The small molecule below binds the protein below.
Small molecule (SMILES): CC(=O)N[C@@H]1[C@@H](O)[C@H](O)[C@@H](CO)O[C@H]1O

Binding-site contacts:
Ligand atom O6 contacts residue LEU368 of chain 1.C at 3.8 Å.
Ligand atom O6 contacts residue ASP336 of chain 1.C at 4.3 Å.
Ligand atom C7 contacts residue PHE339 of chain 1.C at 3.5 Å (hydrophobic).
Ligand atom O7 contacts residue ASN340 of chain 1.C at 4.3 Å.
Ligand atom N2 contacts residue PHE339 of chain 1.C at 4.1 Å.
Ligand atom O7 contacts residue PHE339 of chain 1.C at 3.0 Å (h-bond).
Ligand atom O5 contacts residue ASN340 of chain 1.C at 2.4 Å (h-bond).
Ligand atom O5 contacts residue ASP336 of chain 1.C at 3.9 Å.
Ligand atom C4 contacts residue LEU368 of chain 1.C at 4.0 Å (hydrophobic).
Ligand atom C2 contacts residue PHE339 of chain 1.C at 4.2 Å (hydrophobic).
Ligand atom C3 contacts residue ASN340 of chain 1.C at 3.8 Å.
Ligand atom C2 contacts residue ASN340 of chain 1.C at 2.5 Å.
Ligand atom C7 contacts residue ASN340 of chain 1.C at 3.8 Å.
Ligand atom C6 contacts residue ASP336 of chain 1.C at 3.4 Å.
Ligand atom C1 contacts residue ASN340 of chain 1.C at 1.4 Å.
Ligand atom O4 contacts residue LEU368 of chain 1.C at 3.3 Å.
Ligand atom C8 contacts residue PHE339 of chain 1.C at 4.3 Å (hydrophobic).
Ligand atom C5 contacts residue ASN340 of chain 1.C at 3.7 Å.
Ligand atom C4 contacts residue ASN340 of chain 1.C at 4.3 Å.
Ligand atom N2 contacts residue ASN340 of chain 1.C at 2.9 Å (h-bond).
Ligand atom C5 contacts residue ASP336 of chain 1.C at 4.3 Å.

Sequence of chain 1.C:
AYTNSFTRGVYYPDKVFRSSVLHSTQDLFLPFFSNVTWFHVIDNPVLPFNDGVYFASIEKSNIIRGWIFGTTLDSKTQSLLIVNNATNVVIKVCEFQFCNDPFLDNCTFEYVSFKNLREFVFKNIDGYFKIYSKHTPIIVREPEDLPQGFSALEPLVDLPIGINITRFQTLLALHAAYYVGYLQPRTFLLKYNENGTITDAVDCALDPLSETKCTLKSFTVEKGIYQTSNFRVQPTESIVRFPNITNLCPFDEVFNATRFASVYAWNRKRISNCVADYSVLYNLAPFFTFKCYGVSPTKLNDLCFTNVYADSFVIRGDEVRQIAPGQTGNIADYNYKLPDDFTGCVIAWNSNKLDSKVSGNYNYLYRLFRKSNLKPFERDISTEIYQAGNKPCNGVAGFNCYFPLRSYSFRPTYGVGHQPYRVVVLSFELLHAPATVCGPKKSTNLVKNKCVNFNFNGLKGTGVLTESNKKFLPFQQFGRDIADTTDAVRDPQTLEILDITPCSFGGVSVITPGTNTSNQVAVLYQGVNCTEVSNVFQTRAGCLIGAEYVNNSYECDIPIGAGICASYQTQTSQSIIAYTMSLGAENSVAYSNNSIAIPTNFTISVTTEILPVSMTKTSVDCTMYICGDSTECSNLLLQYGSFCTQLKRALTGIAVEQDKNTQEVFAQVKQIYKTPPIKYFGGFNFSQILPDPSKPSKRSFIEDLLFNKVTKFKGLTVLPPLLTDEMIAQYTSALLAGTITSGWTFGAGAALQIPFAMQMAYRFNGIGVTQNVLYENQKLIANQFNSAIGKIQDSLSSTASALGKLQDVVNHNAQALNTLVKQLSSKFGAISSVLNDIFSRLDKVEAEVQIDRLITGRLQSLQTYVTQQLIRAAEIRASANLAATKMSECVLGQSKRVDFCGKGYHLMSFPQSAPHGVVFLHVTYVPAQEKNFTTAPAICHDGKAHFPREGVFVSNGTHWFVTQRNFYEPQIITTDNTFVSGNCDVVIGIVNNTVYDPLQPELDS